Binding-site contacts:
Ligand atom CG contacts residue LEU163 of chain 1.A at 3.4 Å (hydrophobic).
Ligand atom CD1 contacts residue SER77 of chain 1.A at 3.2 Å.
Ligand atom O contacts residue ILE66 of chain 1.A at 3.5 Å.
Ligand atom CD contacts residue TYR159 of chain 1.A at 3.5 Å (hydrophobic).
Ligand atom CB contacts residue TYR99 of chain 1.A at 3.2 Å (hydrophobic).
Ligand atom C contacts residue LYS146 of chain 1.A at 3.5 Å.
Ligand atom N contacts residue TYR7 of chain 1.A at 3.3 Å (h-bond).
Ligand atom CA contacts residue TYR171 of chain 1.A at 3.5 Å (hydrophobic).
Ligand atom OE1 contacts residue ARG156 of chain 1.A at 3.5 Å.
Ligand atom CA contacts residue TYR99 of chain 1.A at 3.2 Å (hydrophobic).
Ligand atom OXT contacts residue TYR84 of chain 1.A at 2.8 Å (h-bond).
Ligand atom O contacts residue LYS146 of chain 1.A at 3.4 Å.
Ligand atom OXT contacts residue THR143 of chain 1.A at 2.6 Å (h-bond).
Ligand atom O contacts residue ASN80 of chain 1.A at 2.9 Å (h-bond).
Ligand atom CB contacts residue GLU76 of chain 1.A at 3.5 Å.
Ligand atom N contacts residue SER77 of chain 1.A at 2.9 Å (h-bond).
Ligand atom O contacts residue TYR84 of chain 1.A at 3.3 Å (h-bond).
Ligand atom CD2 contacts residue THR73 of chain 1.A at 3.3 Å.
Ligand atom CA contacts residue TYR7 of chain 1.A at 3.2 Å (hydrophobic).
Ligand atom CB contacts residue SER77 of chain 1.A at 3.5 Å.
Ligand atom O contacts residue TYR7 of chain 1.A at 3.4 Å.
Ligand atom OH contacts residue TYR74 of chain 1.A at 3.3 Å (h-bond).
Ligand atom OH contacts residue SER116 of chain 1.A at 2.8 Å (h-bond).
Ligand atom CD1 contacts residue THR69 of chain 1.A at 3.5 Å.
Ligand atom C contacts residue TYR84 of chain 1.A at 3.4 Å (hydrophobic).
Ligand atom CB contacts residue LEU81 of chain 1.A at 3.5 Å (hydrophobic).
Ligand atom CB contacts residue GLN155 of chain 1.A at 3.3 Å.
Ligand atom CG contacts residue ASN63 of chain 1.A at 3.5 Å.
Ligand atom N contacts residue TYR7 of chain 1.A at 2.9 Å (h-bond).
Ligand atom O contacts residue TYR159 of chain 1.A at 3.5 Å.
Ligand atom OE1 contacts residue ARG97 of chain 1.A at 2.8 Å (salt-bridge).
Ligand atom C contacts residue TYR7 of chain 1.A at 3.2 Å (hydrophobic).
Ligand atom C contacts residue TYR99 of chain 1.A at 3.6 Å (hydrophobic).
Ligand atom N contacts residue TYR99 of chain 1.A at 2.9 Å (h-bond).
Ligand atom O contacts residue TYR159 of chain 1.A at 2.5 Å (h-bond).
Ligand atom O contacts residue TRP147 of chain 1.A at 3.0 Å (h-bond).
Ligand atom CD contacts residue ASN63 of chain 1.A at 3.1 Å.
Ligand atom O contacts residue LYS146 of chain 1.A at 2.7 Å (salt-bridge).
Ligand atom CD contacts residue TYR7 of chain 1.A at 3.4 Å (hydrophobic).
Ligand atom N contacts residue TYR171 of chain 1.A at 2.7 Å (h-bond).

A protein and the small-molecule ligand that binds it are described below.
Small molecule (SMILES): CC(C)C[C@H](NC(=O)[C@H](CCC(N)=O)NC(=O)CNC(=O)[C@H](CCC(N)=O)NC(=O)[C@@H]1CCCN1C(=O)[C@H](CC(C)C)NC(=O)[C@@H]1CCCN1C(=O)[C@H](CCC(=O)O)NC(=O)[C@@H]1CCCN1C(=O)[C@@H](N)CC(C)C)C(=O)N[C@H](C(=O)N[C@@H](C)C(=O)N[C@@H](Cc1ccc(O)cc1)C(=O)O)[C@@H](C)O

Sequence of chain 1.A:
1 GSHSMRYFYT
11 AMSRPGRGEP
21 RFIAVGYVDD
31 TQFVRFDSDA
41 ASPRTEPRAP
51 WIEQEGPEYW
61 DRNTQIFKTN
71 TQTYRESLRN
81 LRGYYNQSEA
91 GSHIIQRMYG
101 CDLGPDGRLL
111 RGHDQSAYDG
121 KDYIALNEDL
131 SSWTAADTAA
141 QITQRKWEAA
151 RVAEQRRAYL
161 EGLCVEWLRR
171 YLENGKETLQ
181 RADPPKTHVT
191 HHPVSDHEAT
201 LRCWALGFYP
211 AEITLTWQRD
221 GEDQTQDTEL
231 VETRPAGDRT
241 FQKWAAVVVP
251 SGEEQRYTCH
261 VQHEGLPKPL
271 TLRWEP